Sequence of chain 5.A:
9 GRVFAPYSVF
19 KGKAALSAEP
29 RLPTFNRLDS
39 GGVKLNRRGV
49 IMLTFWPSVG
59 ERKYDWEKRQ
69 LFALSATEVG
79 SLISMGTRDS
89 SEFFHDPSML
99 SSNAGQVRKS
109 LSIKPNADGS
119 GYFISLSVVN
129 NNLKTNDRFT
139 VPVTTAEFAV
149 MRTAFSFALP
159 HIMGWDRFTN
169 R

A protein and the small-molecule ligand that binds it are described below.
Small molecule (SMILES): Cc1cn([C@H]2C[C@H](O[P](=O)(O)OC[C@H]3O[C@@H](n4cc(C)c(=O)[nH]c4=O)C[C@@H]3O[P](=O)(O)OC[C@H]3O[C@@H](n4cc(C)c(=O)[nH]c4=O)C[C@@H]3O[P](=O)(O)OC[C@H]3O[C@@H](n4cc(C)c(=O)[nH]c4=O)C[C@@H]3O[P](=O)(O)OC[C@H]3O[C@@H](n4cc(C)c(=O)[nH]c4=O)C[C@@H]3O[P](=O)(O)OC[C@H]3O[C@@H](n4cc(C)c(=O)[nH]c4=O)C[C@@H]3O)[C@@H](CO[P](=O)(O)O[C@H]3C[C@H](n4cc(C)c(=O)[nH]c4=O)O[C@@H]3CO[P](=O)(O)O[C@H]3C[C@H](n4cc(C)c(=O)[nH]c4=O)O[C@@H]3CO[P](=O)(O)O[C@H]3C[C@H](n4cc(C)c(=O)[nH]c4=O)O[C@@H]3COP(=O)=O)O2)c(=O)[nH]c1=O

Sequence of chain 24.A:
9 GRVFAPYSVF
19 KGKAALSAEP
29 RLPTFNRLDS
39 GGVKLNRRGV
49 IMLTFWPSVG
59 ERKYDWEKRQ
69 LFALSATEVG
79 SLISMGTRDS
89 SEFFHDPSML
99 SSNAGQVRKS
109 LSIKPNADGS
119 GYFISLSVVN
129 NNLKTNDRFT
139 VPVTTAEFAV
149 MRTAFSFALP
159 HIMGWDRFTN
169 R

Sequence of chain 20.A:
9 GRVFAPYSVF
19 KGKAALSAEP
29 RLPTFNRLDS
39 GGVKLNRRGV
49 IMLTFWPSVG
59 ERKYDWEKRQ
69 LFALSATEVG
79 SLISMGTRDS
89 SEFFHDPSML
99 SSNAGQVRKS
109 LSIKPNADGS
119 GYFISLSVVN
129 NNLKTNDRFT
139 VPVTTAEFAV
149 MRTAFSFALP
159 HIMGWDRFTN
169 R

Binding-site contacts:
Ligand atom O4' contacts residue HIS93 of chain 20.A at 3.6 Å.
Ligand atom C7 contacts residue SER25 of chain 5.A at 3.4 Å.
Ligand atom C1' contacts residue ASP94 of chain 20.A at 3.2 Å.
Ligand atom O4' contacts residue MET50 of chain 20.A at 3.5 Å.
Ligand atom C7 contacts residue HIS93 of chain 20.A at 3.5 Å.
Ligand atom OP1 contacts residue LYS61 of chain 5.A at 3.0 Å.
Ligand atom C5 contacts residue PHE18 of chain 5.A at 3.4 Å (hydrophobic).
Ligand atom O4' contacts residue LEU98 of chain 20.A at 3.4 Å.
Ligand atom C6 contacts residue TRP64 of chain 5.A at 3.4 Å (hydrophobic).
Ligand atom OP1 contacts residue TYR62 of chain 5.A at 2.8 Å (h-bond).
Ligand atom O2 contacts residue ARG60 of chain 5.A at 3.4 Å.
Ligand atom N3 contacts residue ARG45 of chain 20.A at 3.5 Å (salt-bridge).
Ligand atom N3 contacts residue PHE18 of chain 5.A at 3.5 Å.
Ligand atom O4' contacts residue TRP64 of chain 5.A at 3.4 Å (h-bond).
Ligand atom O4' contacts residue ASP94 of chain 20.A at 3.3 Å (salt-bridge).
Ligand atom O3' contacts residue SER38 of chain 20.A at 3.4 Å (h-bond).
Ligand atom OP1 contacts residue LYS107 of chain 20.A at 2.8 Å (salt-bridge).
Ligand atom C5 contacts residue HIS93 of chain 20.A at 3.5 Å.
Ligand atom O4 contacts residue SER16 of chain 5.A at 3.0 Å (h-bond).
Ligand atom OP1 contacts residue HIS93 of chain 20.A at 2.6 Å (h-bond).
Ligand atom C1' contacts residue LEU98 of chain 20.A at 3.4 Å (hydrophobic).
Ligand atom C7 contacts residue LEU36 of chain 20.A at 3.4 Å (hydrophobic).
Ligand atom O2 contacts residue PHE12 of chain 5.A at 2.9 Å.
Ligand atom C4' contacts residue ASP94 of chain 20.A at 3.6 Å.
Ligand atom O4 contacts residue LYS21 of chain 24.A at 3.4 Å (salt-bridge).
Ligand atom C2 contacts residue PHE12 of chain 5.A at 3.4 Å (hydrophobic).
Ligand atom O4' contacts residue TRP54 of chain 5.A at 3.5 Å (h-bond).
Ligand atom N3 contacts residue PHE92 of chain 20.A at 3.3 Å (h-bond).
Ligand atom O2 contacts residue ASP94 of chain 20.A at 3.0 Å (salt-bridge).
Ligand atom O2 contacts residue LEU69 of chain 20.A at 3.5 Å.
Ligand atom OP1 contacts residue ALA71 of chain 20.A at 3.0 Å (h-bond).
Ligand atom OP2 contacts residue LYS107 of chain 20.A at 2.6 Å (salt-bridge).
Ligand atom C4 contacts residue PHE18 of chain 5.A at 3.4 Å (hydrophobic).
Ligand atom O3' contacts residue ALA71 of chain 20.A at 3.4 Å.
Ligand atom O2 contacts residue LYS21 of chain 24.A at 3.5 Å.
Ligand atom C6 contacts residue PHE18 of chain 5.A at 3.5 Å (hydrophobic).
Ligand atom O2 contacts residue MET97 of chain 20.A at 3.3 Å.
Ligand atom N3 contacts residue LYS21 of chain 24.A at 3.1 Å (salt-bridge).
Ligand atom C5' contacts residue TYR62 of chain 5.A at 3.2 Å (hydrophobic).
Ligand atom C2 contacts residue PHE18 of chain 5.A at 3.5 Å (hydrophobic).